Binding-site contacts:
Ligand atom O2 contacts residue ARG232 of chain 4.A at 4.5 Å.
Ligand atom O2 contacts residue ASN231 of chain 4.A at 4.2 Å.
Ligand atom O1A contacts residue ARG232 of chain 4.A at 3.5 Å.
Ligand atom C11 contacts residue SER256 of chain 4.A at 4.3 Å.
Ligand atom C10 contacts residue SER256 of chain 4.A at 4.2 Å.
Ligand atom O4 contacts residue VAL257 of chain 4.A at 3.1 Å.
Ligand atom O1B contacts residue ARG232 of chain 4.A at 2.5 Å (salt-bridge).
Ligand atom C1 contacts residue ARG232 of chain 4.A at 3.6 Å.
Ligand atom O1A contacts residue ASN231 of chain 4.A at 2.7 Å (h-bond).
Ligand atom C5 contacts residue ASN231 of chain 4.A at 4.5 Å.
Ligand atom O1B contacts residue ASN231 of chain 4.A at 4.3 Å.
Ligand atom C1 contacts residue ASN231 of chain 4.A at 3.6 Å.
Ligand atom O4 contacts residue ASN231 of chain 4.A at 4.2 Å.
Ligand atom C4 contacts residue ASN231 of chain 4.A at 3.5 Å.
Ligand atom C4 contacts residue VAL257 of chain 4.A at 4.4 Å (hydrophobic).
Ligand atom C2 contacts residue ASN231 of chain 4.A at 4.0 Å.
Ligand atom C11 contacts residue ALA253 of chain 4.A at 3.6 Å (hydrophobic).
Ligand atom C11 contacts residue GLY254 of chain 4.A at 3.6 Å.
Ligand atom C3 contacts residue ASN231 of chain 4.A at 3.9 Å.
Ligand atom O10 contacts residue SER256 of chain 4.A at 3.5 Å (h-bond).

Sequence of chain 4.A:
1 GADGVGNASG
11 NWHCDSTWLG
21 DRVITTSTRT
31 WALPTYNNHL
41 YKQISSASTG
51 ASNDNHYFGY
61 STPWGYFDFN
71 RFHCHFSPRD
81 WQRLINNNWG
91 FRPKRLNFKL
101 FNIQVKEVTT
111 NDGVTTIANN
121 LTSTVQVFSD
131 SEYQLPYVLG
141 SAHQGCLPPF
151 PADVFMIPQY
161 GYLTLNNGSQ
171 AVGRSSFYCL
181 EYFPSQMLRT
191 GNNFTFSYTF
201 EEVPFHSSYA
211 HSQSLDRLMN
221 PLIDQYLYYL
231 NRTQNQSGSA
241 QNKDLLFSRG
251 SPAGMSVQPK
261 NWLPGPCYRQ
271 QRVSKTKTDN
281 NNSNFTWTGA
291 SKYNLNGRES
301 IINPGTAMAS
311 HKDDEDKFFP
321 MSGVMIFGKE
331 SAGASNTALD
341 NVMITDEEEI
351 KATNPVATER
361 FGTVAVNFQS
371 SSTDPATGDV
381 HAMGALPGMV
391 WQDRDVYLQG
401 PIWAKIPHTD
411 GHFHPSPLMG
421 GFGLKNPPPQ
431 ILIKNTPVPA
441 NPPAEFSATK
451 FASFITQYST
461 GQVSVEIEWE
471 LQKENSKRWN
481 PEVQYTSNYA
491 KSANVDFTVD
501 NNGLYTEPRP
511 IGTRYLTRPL

The small molecule below binds the protein below.
Small molecule (SMILES): CC(=O)N[C@H]1[C@H]([C@H](O)[C@H](O)CO)O[C@@](O)(C(=O)O)C[C@@H]1O